This protein binds this small molecule.
Small molecule (SMILES): CC[C@H](C)[C@H](N)C(=O)N[C@@H](CO)C(=O)N[C@@H](CCC(=O)O)C(=O)N[C@H](C=O)C(C)C

Sequence of chain 24.E:
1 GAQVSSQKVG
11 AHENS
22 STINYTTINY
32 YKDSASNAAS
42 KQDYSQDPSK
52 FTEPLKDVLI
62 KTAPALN

Binding-site contacts:
Ligand atom OG contacts residue GLN3 of chain 24.E at 3.3 Å (h-bond).
Ligand atom OE1 contacts residue VAL4 of chain 24.E at 3.5 Å.
Ligand atom N contacts residue ALA2 of chain 24.E at 3.0 Å (h-bond).
Ligand atom OE2 contacts residue VAL4 of chain 24.E at 3.6 Å.
Ligand atom C contacts residue VAL4 of chain 24.E at 4.2 Å (hydrophobic).
Ligand atom CB contacts residue GLN3 of chain 24.E at 4.4 Å.
Ligand atom CA contacts residue VAL4 of chain 24.E at 4.0 Å (hydrophobic).
Ligand atom C contacts residue GLN3 of chain 24.E at 3.9 Å.
Ligand atom CB contacts residue VAL4 of chain 24.E at 4.3 Å (hydrophobic).
Ligand atom OE1 contacts residue ASN25 of chain 24.E at 4.4 Å.
Ligand atom CA contacts residue ALA2 of chain 24.E at 4.0 Å (hydrophobic).
Ligand atom CA contacts residue GLN3 of chain 24.E at 4.2 Å.
Ligand atom C contacts residue ALA2 of chain 24.E at 3.7 Å (hydrophobic).
Ligand atom CA contacts residue VAL4 of chain 24.E at 3.5 Å (hydrophobic).
Ligand atom CB contacts residue VAL4 of chain 24.E at 4.5 Å (hydrophobic).
Ligand atom CG2 contacts residue VAL4 of chain 24.E at 3.8 Å (hydrophobic).
Ligand atom O contacts residue SER6 of chain 24.E at 4.1 Å.
Ligand atom CB contacts residue ALA2 of chain 24.E at 4.3 Å (hydrophobic).
Ligand atom C contacts residue ALA2 of chain 24.E at 4.3 Å (hydrophobic).
Ligand atom CG2 contacts residue ALA2 of chain 24.E at 4.0 Å (hydrophobic).
Ligand atom CG2 contacts residue SER5 of chain 24.E at 3.7 Å.
Ligand atom O contacts residue VAL4 of chain 24.E at 3.8 Å.
Ligand atom N contacts residue VAL4 of chain 24.E at 3.0 Å (h-bond).
Ligand atom O contacts residue VAL4 of chain 24.E at 2.9 Å (h-bond).
Ligand atom CB contacts residue GLN3 of chain 24.E at 3.4 Å.
Ligand atom CA contacts residue ALA2 of chain 24.E at 3.5 Å (hydrophobic).
Ligand atom C contacts residue VAL4 of chain 24.E at 4.0 Å (hydrophobic).
Ligand atom CG1 contacts residue GLN3 of chain 24.E at 4.1 Å.
Ligand atom CG2 contacts residue GLN3 of chain 24.E at 3.4 Å.
Ligand atom CD contacts residue VAL4 of chain 24.E at 3.8 Å (hydrophobic).
Ligand atom O contacts residue SER5 of chain 24.E at 3.8 Å.
Ligand atom C contacts residue VAL4 of chain 24.E at 3.6 Å (hydrophobic).
Ligand atom O contacts residue GLN3 of chain 24.E at 3.1 Å (h-bond).
Ligand atom O contacts residue ALA2 of chain 24.E at 3.9 Å.
Ligand atom CB contacts residue ALA2 of chain 24.E at 3.4 Å (hydrophobic).